The protein below binds the small molecule below.
Small molecule (SMILES): CC(=O)N[C@@H]1[C@@H](O)[C@H](O)[C@@H](CO)O[C@H]1O

Sequence of chain 1.B:
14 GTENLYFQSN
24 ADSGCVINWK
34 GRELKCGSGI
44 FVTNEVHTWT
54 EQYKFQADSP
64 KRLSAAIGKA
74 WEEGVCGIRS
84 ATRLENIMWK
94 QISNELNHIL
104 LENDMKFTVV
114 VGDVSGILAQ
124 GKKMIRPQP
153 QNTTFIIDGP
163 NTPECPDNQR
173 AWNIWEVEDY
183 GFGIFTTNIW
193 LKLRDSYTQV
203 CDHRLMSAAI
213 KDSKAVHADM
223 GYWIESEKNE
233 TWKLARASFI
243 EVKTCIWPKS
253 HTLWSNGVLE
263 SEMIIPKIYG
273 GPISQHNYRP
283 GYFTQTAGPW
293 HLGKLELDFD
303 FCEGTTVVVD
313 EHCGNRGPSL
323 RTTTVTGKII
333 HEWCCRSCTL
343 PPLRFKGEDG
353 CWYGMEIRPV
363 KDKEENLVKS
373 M

Binding-site contacts:
Ligand atom C8 contacts residue ASN231 of chain 1.B at 3.4 Å.
Ligand atom C2 contacts residue ASN231 of chain 1.B at 2.5 Å.
Ligand atom C3 contacts residue ASN231 of chain 1.B at 3.8 Å.
Ligand atom O7 contacts residue ASN231 of chain 1.B at 4.2 Å.
Ligand atom O6 contacts residue GLU232 of chain 1.B at 3.6 Å.
Ligand atom C5 contacts residue ASN231 of chain 1.B at 3.8 Å.
Ligand atom C1 contacts residue ASN231 of chain 1.B at 1.4 Å.
Ligand atom C7 contacts residue ASN231 of chain 1.B at 3.3 Å.
Ligand atom O5 contacts residue ASN231 of chain 1.B at 2.5 Å (h-bond).
Ligand atom O7 contacts residue GLU229 of chain 1.B at 3.7 Å.
Ligand atom N2 contacts residue ASN231 of chain 1.B at 2.8 Å (h-bond).
Ligand atom C4 contacts residue ASN231 of chain 1.B at 4.3 Å.
Ligand atom C6 contacts residue GLU232 of chain 1.B at 4.3 Å.